Binding-site contacts:
Ligand atom O6 contacts residue C6 of chain 1.B at 2.7 Å (h-bond).
Ligand atom C2 contacts residue C8 of chain 1.B at 3.2 Å.
Ligand atom N1 contacts residue C7 of chain 1.B at 2.9 Å (h-bond).
Ligand atom C6 contacts residue U4 of chain 1.B at 3.2 Å.
Ligand atom N6 contacts residue U4 of chain 1.B at 2.7 Å (h-bond).
Ligand atom N3 contacts residue GLN948 of chain 1.A at 3.1 Å (h-bond).
Ligand atom O2 contacts residue A5 of chain 1.B at 2.5 Å (h-bond).
Ligand atom C2 contacts residue GTP1 of chain 1.D at 3.3 Å.
Ligand atom O2' contacts residue LEU945 of chain 1.A at 3.3 Å (h-bond).
Ligand atom C2 contacts residue C7 of chain 1.B at 3.0 Å.
Ligand atom C6 contacts residue C8 of chain 1.B at 3.2 Å.
Ligand atom C6 contacts residue C6 of chain 1.B at 3.3 Å.
Ligand atom N1 contacts residue C3 of chain 1.B at 3.1 Å (h-bond).
Ligand atom OP1 contacts residue LEU928 of chain 1.A at 3.2 Å.
Ligand atom O2' contacts residue ARG935 of chain 1.A at 3.1 Å (salt-bridge).
Ligand atom O3' contacts residue ASN946 of chain 1.A at 3.3 Å.
Ligand atom N2 contacts residue PHE1023 of chain 1.A at 3.1 Å.
Ligand atom N2 contacts residue C7 of chain 1.B at 2.2 Å (h-bond).
Ligand atom O6 contacts residue C8 of chain 1.B at 2.7 Å (h-bond).
Ligand atom N1 contacts residue C8 of chain 1.B at 2.9 Å (h-bond).
Ligand atom N2 contacts residue C3 of chain 1.B at 3.1 Å (h-bond).
Ligand atom OP1 contacts residue ARG847 of chain 1.A at 2.7 Å (salt-bridge).
Ligand atom O2 contacts residue C6 of chain 1.B at 3.3 Å (h-bond).
Ligand atom N3 contacts residue A5 of chain 1.B at 3.1 Å (h-bond).
Ligand atom N2 contacts residue GLN948 of chain 1.A at 2.5 Å (h-bond).
Ligand atom C4 contacts residue GTP1 of chain 1.D at 3.4 Å.
Ligand atom N1 contacts residue U4 of chain 1.B at 2.9 Å (h-bond).
Ligand atom O2' contacts residue ASN1019 of chain 1.A at 3.2 Å (h-bond).
Ligand atom C4 contacts residue A5 of chain 1.B at 3.3 Å.
Ligand atom N3 contacts residue A5 of chain 1.B at 3.0 Å (h-bond).
Ligand atom N2 contacts residue C8 of chain 1.B at 2.9 Å (h-bond).
Ligand atom C2 contacts residue A5 of chain 1.B at 3.4 Å.
Ligand atom N1 contacts residue GTP1 of chain 1.D at 3.4 Å.
Ligand atom N3 contacts residue C8 of chain 1.B at 3.3 Å (h-bond).
Ligand atom O2' contacts residue ASN946 of chain 1.A at 3.4 Å.
Ligand atom N1 contacts residue C6 of chain 1.B at 2.9 Å (h-bond).
Ligand atom N3 contacts residue GTP1 of chain 1.D at 3.3 Å.
Ligand atom C2 contacts residue A5 of chain 1.B at 3.1 Å.
Ligand atom C2 contacts residue GLN948 of chain 1.A at 3.2 Å.
Ligand atom N2 contacts residue C6 of chain 1.B at 3.4 Å (h-bond).

This small molecule binds to this protein.
Small molecule (SMILES): Nc1nc(=O)c2ncn([C@@H]3O[C@H](CO[P](=O)(O)O[C@H]4[C@@H](O)[C@H](n5cnc6c(N)ncnc65)O[C@@H]4CO[P](=O)(O)O[C@H]4[C@@H](O)[C@H](n5ccc(=O)[nH]c5=O)O[C@@H]4CO[P](=O)(O)O[C@H]4[C@@H](O)[C@H](n5cnc6c(=O)nc(N)[nH]c65)O[C@@H]4CO[P](=O)(O)O[C@H]4[C@@H](O)[C@H](n5cnc6c(=O)nc(N)[nH]c65)O[C@@H]4CO[P](=O)(O)O[C@H]4[C@@H](O)[C@H](n5cnc6c(=O)nc(N)[nH]c65)O[C@@H]4CO)[C@@H](O)[C@H]3O)c2[nH]1

Sequence of chain 1.A:
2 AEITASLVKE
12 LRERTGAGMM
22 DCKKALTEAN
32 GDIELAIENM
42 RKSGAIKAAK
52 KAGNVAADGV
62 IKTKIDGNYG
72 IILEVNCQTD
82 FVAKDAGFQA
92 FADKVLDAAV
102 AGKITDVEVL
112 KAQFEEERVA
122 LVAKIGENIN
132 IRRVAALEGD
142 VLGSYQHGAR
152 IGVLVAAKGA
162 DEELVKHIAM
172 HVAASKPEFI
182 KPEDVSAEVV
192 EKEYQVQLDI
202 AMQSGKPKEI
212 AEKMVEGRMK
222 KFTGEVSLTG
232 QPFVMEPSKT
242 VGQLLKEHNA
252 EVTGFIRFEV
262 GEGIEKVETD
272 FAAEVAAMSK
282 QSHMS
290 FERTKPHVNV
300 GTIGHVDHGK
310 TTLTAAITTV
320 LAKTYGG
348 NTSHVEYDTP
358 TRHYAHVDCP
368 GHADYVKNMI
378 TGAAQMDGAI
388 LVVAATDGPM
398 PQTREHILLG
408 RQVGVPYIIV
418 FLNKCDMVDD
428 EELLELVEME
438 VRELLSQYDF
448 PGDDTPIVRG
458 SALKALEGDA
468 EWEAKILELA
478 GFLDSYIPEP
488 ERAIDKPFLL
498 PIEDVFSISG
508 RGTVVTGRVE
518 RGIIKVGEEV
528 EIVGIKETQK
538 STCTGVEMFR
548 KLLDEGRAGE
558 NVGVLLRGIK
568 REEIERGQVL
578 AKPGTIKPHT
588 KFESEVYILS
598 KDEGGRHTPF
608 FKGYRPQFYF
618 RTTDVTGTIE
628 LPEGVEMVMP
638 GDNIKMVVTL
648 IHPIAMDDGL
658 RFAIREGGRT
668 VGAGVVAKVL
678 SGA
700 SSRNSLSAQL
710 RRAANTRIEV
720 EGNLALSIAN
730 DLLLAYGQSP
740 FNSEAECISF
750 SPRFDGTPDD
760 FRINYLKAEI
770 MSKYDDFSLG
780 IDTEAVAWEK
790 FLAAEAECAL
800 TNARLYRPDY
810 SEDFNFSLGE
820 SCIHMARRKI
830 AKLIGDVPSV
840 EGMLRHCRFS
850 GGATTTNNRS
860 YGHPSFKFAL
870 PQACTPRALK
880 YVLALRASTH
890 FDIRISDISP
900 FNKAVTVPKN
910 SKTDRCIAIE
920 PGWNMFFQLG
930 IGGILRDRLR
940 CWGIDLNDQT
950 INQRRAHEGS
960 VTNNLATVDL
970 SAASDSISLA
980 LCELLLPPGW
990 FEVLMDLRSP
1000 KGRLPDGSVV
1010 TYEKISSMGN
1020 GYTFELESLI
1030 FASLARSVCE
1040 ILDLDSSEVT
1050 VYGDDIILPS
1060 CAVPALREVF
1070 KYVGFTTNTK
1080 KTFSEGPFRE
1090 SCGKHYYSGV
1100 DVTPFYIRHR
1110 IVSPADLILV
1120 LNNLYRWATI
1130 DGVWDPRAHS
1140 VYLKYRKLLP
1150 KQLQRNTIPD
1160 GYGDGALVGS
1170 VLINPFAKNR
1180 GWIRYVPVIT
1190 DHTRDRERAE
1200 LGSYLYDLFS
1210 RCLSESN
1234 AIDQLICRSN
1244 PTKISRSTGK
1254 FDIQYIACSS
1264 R